Binding-site contacts:
Ligand atom O3F contacts residue ILE73 of chain 1.D at 3.4 Å.
Ligand atom C3L contacts residue LEU55 of chain 1.D at 3.7 Å (hydrophobic).
Ligand atom C1B contacts residue GLN78 of chain 1.D at 3.4 Å.
Ligand atom C3K contacts residue LEU48 of chain 1.D at 3.8 Å (hydrophobic).
Ligand atom C1I contacts residue ILE155 of chain 1.D at 3.8 Å (hydrophobic).
Ligand atom F1O contacts residue ILE73 of chain 1.D at 3.4 Å.
Ligand atom C4C contacts residue TYR115 of chain 1.D at 3.5 Å (hydrophobic).
Ligand atom C4C contacts residue SER81 of chain 1.D at 3.8 Å.
Ligand atom C1B contacts residue PHE74 of chain 1.D at 3.6 Å (hydrophobic).
Ligand atom N4B contacts residue SER81 of chain 1.D at 3.3 Å (h-bond).
Ligand atom C1B contacts residue CYS77 of chain 1.D at 3.1 Å (hydrophobic).
Ligand atom F1Q contacts residue PHE152 of chain 1.D at 3.1 Å.
Ligand atom C1A contacts residue CYS77 of chain 1.D at 3.7 Å (hydrophobic).
Ligand atom C3B contacts residue MET131 of chain 1.D at 3.6 Å (hydrophobic).
Ligand atom CA contacts residue SER81 of chain 1.D at 3.3 Å.
Ligand atom CD2 contacts residue SER81 of chain 1.D at 3.4 Å.
Ligand atom C3M contacts residue LEU55 of chain 1.D at 3.3 Å (hydrophobic).
Ligand atom C1G contacts residue CYS77 of chain 1.D at 3.8 Å (hydrophobic).
Ligand atom O3F contacts residue ILE140 of chain 1.D at 3.8 Å.
Ligand atom C1I contacts residue CYS77 of chain 1.D at 3.8 Å (hydrophobic).
Ligand atom F1P contacts residue LEU145 of chain 1.D at 3.4 Å.
Ligand atom C1M contacts residue PHE74 of chain 1.D at 3.5 Å (hydrophobic).
Ligand atom C3A contacts residue CYS77 of chain 1.D at 3.6 Å (hydrophobic).
Ligand atom C3N contacts residue VAL133 of chain 1.D at 3.8 Å (hydrophobic).
Ligand atom C3C contacts residue CYS77 of chain 1.D at 3.8 Å (hydrophobic).
Ligand atom C3C contacts residue VAL133 of chain 1.D at 3.7 Å (hydrophobic).
Ligand atom O4C contacts residue TYR115 of chain 1.D at 3.8 Å.
Ligand atom C4A contacts residue SER81 of chain 1.D at 3.8 Å.
Ligand atom CB contacts residue SER81 of chain 1.D at 3.7 Å.
Ligand atom N3H contacts residue VAL133 of chain 1.D at 3.3 Å.
Ligand atom C3G contacts residue VAL133 of chain 1.D at 3.6 Å (hydrophobic).
Ligand atom C3D contacts residue CYS77 of chain 1.D at 3.7 Å (hydrophobic).
Ligand atom C4A contacts residue TYR115 of chain 1.D at 3.5 Å (hydrophobic).
Ligand atom N4B contacts residue TYR115 of chain 1.D at 3.4 Å (h-bond).
Ligand atom C3J contacts residue ILE73 of chain 1.D at 3.8 Å (hydrophobic).
Ligand atom C1H contacts residue CYS77 of chain 1.D at 3.8 Å (hydrophobic).
Ligand atom C4E contacts residue GLN78 of chain 1.D at 3.8 Å.
Ligand atom C4D contacts residue SER81 of chain 1.D at 3.4 Å.
Ligand atom F1O contacts residue GLU70 of chain 1.D at 3.3 Å.
Ligand atom C1F contacts residue CYS77 of chain 1.D at 3.6 Å (hydrophobic).

A small-molecule ligand and the protein it binds are described below.
Small molecule (SMILES): CCC(=O)NC[C@H](Cc1ccc(OCCc2nc(-c3ccccc3)oc2C)cc1)N/C(C)=C\C(=O)c1ccc(C(F)(F)F)cc1

Sequence of chain 1.D:
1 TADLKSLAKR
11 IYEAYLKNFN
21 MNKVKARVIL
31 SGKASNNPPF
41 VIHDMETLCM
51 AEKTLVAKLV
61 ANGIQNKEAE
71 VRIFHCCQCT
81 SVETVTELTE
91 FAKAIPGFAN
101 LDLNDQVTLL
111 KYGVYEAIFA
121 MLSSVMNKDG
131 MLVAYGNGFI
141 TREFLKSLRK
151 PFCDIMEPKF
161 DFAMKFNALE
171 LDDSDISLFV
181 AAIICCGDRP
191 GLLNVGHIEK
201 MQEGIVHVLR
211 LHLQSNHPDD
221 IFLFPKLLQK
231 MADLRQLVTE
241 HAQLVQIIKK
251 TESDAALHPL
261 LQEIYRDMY